Sequence of chain 1.A:
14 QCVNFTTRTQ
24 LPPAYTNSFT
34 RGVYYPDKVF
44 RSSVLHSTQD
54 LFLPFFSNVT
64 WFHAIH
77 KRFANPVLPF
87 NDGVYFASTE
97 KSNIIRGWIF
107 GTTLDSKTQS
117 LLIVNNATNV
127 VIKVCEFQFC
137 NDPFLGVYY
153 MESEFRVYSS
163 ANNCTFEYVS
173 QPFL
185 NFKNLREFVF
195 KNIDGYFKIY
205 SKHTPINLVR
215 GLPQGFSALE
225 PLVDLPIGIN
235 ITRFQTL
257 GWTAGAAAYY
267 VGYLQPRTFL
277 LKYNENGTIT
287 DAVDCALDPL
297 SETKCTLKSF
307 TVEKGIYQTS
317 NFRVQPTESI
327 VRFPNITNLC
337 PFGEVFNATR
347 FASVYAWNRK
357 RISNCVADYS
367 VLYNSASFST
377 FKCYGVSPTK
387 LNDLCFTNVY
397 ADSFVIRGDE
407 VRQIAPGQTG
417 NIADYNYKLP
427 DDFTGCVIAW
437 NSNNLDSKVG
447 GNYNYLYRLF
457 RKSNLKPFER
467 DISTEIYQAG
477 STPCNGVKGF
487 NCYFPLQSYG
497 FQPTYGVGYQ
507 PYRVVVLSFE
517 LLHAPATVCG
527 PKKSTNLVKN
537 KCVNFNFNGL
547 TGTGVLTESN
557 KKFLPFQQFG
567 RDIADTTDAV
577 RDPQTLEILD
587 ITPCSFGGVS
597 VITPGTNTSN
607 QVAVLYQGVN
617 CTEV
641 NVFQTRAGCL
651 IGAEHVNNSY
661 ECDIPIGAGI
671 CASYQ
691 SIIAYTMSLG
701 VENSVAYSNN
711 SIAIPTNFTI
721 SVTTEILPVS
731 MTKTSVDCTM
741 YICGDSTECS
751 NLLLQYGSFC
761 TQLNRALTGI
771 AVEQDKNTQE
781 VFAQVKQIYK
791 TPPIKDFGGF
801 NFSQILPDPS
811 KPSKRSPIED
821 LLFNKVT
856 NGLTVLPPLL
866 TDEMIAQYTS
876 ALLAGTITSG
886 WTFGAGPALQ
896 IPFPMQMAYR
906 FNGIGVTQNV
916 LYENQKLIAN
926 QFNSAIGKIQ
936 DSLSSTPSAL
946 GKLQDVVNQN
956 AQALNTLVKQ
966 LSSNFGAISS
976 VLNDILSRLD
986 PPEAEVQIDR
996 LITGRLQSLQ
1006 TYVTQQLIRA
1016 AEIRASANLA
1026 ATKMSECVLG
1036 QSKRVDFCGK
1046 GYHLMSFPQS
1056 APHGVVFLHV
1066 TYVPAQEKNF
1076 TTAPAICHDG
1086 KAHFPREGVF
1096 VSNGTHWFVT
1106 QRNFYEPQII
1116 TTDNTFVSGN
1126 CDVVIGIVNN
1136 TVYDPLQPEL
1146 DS

Binding-site contacts:
Ligand atom C8 contacts residue ASN1134 of chain 1.A at 4.5 Å.
Ligand atom C1 contacts residue ASN1134 of chain 1.A at 1.4 Å.
Ligand atom C2 contacts residue ASN1134 of chain 1.A at 2.5 Å.
Ligand atom C3 contacts residue ASN1134 of chain 1.A at 3.8 Å.
Ligand atom O5 contacts residue ASN1134 of chain 1.A at 2.4 Å (h-bond).
Ligand atom C4 contacts residue ASN1134 of chain 1.A at 4.2 Å.
Ligand atom O7 contacts residue ASN1134 of chain 1.A at 3.4 Å (h-bond).
Ligand atom N2 contacts residue ASN1134 of chain 1.A at 2.9 Å (h-bond).
Ligand atom C5 contacts residue ASN1134 of chain 1.A at 3.7 Å.
Ligand atom C7 contacts residue ASN1134 of chain 1.A at 3.4 Å.

This small molecule binds to this protein.
Small molecule (SMILES): CC(=O)N[C@H]1[C@H](O[C@H]2[C@H](O)[C@@H](NC(C)=O)CO[C@@H]2CO)O[C@H](CO)[C@@H](O)[C@@H]1O